A small-molecule ligand and the protein it binds are described below.
Small molecule (SMILES): CC(C)(O)C(=O)SCCNC(=O)CCNC(=O)[C@H](O)C(C)(C)COP(=O)(O)OP(=O)(O)OC[C@H]1O[C@@H](n2cnc3c(N)ncnc32)[C@H](O)[C@@H]1OP(=O)(O)O

Sequence of chain 1.A:
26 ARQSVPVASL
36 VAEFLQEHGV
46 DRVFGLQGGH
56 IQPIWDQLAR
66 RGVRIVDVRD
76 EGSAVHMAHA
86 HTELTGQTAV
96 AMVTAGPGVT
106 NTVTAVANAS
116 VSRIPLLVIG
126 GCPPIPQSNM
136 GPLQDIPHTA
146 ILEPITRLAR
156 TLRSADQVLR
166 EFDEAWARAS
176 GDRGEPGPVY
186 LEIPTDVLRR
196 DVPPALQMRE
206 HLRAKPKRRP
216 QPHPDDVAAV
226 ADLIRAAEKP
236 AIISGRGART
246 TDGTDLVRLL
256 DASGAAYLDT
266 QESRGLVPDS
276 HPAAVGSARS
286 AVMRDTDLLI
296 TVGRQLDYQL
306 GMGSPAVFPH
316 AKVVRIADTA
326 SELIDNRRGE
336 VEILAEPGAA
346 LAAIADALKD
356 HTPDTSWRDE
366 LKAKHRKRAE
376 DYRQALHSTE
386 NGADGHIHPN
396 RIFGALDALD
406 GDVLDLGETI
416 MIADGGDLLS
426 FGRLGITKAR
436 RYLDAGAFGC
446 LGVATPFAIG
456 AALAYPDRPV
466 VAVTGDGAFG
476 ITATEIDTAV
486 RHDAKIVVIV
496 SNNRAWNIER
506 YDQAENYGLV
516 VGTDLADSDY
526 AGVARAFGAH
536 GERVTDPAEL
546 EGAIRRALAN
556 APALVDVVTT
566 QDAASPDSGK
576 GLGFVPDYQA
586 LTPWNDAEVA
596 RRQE

Sequence of chain 1.B:
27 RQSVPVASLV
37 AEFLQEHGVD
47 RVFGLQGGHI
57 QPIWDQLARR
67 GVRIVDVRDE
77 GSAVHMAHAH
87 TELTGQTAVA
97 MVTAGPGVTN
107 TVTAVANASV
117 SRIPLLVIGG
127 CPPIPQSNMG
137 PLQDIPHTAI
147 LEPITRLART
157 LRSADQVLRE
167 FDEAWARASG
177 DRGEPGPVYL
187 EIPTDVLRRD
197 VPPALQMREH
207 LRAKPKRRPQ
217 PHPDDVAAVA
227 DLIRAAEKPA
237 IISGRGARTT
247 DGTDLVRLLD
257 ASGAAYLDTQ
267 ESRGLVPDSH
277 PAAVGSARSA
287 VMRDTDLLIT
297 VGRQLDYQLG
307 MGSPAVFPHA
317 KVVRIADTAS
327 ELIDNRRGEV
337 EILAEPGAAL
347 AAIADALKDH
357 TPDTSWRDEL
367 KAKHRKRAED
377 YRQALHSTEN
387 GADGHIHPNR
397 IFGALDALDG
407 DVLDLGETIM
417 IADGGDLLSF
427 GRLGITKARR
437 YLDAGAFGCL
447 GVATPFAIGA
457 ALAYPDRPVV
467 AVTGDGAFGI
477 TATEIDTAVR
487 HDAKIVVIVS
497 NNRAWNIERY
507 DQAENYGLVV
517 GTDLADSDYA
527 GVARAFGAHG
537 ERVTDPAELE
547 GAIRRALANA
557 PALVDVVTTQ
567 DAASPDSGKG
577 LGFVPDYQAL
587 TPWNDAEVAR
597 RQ

Binding-site contacts:
Ligand atom O1 contacts residue TPW1 of chain 1.C at 3.0 Å (h-bond).
Ligand atom O9A contacts residue SER285 of chain 1.A at 2.9 Å (h-bond).
Ligand atom O9P contacts residue GLN266 of chain 1.A at 2.9 Å (h-bond).
Ligand atom O1 contacts residue GLN139 of chain 1.B at 3.1 Å (h-bond).
Ligand atom C2 contacts residue GLU504 of chain 1.A at 3.1 Å.
Ligand atom P3B contacts residue SER285 of chain 1.A at 3.5 Å.
Ligand atom O5P contacts residue GLY444 of chain 1.A at 3.5 Å.
Ligand atom O2A contacts residue ARG428 of chain 1.A at 2.8 Å (salt-bridge).
Ligand atom N3A contacts residue SER282 of chain 1.A at 3.6 Å.
Ligand atom O4B contacts residue LEU429 of chain 1.A at 3.6 Å.
Ligand atom N7A contacts residue GLY281 of chain 1.A at 3.4 Å (h-bond).
Ligand atom O9P contacts residue GLN304 of chain 1.A at 3.5 Å (h-bond).
Ligand atom O4A contacts residue LYS575 of chain 1.A at 2.8 Å (salt-bridge).
Ligand atom N1A contacts residue TYR377 of chain 1.A at 3.5 Å.
Ligand atom CEP contacts residue GLN304 of chain 1.A at 3.5 Å.
Ligand atom C4A contacts residue SER282 of chain 1.A at 3.6 Å.
Ligand atom CAP contacts residue ASP572 of chain 1.A at 3.6 Å.
Ligand atom C8A contacts residue GLY281 of chain 1.A at 3.1 Å.
Ligand atom O9A contacts residue ARG373 of chain 1.A at 3.6 Å.
Ligand atom O2B contacts residue GLY281 of chain 1.A at 3.6 Å (h-bond).
Ligand atom S1P contacts residue TPW1 of chain 1.C at 3.7 Å.
Ligand atom O5A contacts residue ARG284 of chain 1.A at 3.0 Å (salt-bridge).
Ligand atom O3 contacts residue GLY53 of chain 1.B at 3.7 Å.
Ligand atom O7A contacts residue ARG373 of chain 1.A at 3.2 Å (salt-bridge).
Ligand atom C1 contacts residue TPW1 of chain 1.C at 3.3 Å.
Ligand atom O2B contacts residue ARG373 of chain 1.A at 3.6 Å.
Ligand atom C6P contacts residue LEU577 of chain 1.A at 3.6 Å (hydrophobic).
Ligand atom O2B contacts residue ALA283 of chain 1.A at 3.6 Å.
Ligand atom CAP contacts residue ARG428 of chain 1.A at 3.5 Å.
Ligand atom OAP contacts residue ASP572 of chain 1.A at 2.8 Å (salt-bridge).
Ligand atom O2B contacts residue SER282 of chain 1.A at 3.1 Å.
Ligand atom C6P contacts residue ASP572 of chain 1.A at 3.6 Å.
Ligand atom O2B contacts residue ARG284 of chain 1.A at 3.1 Å (salt-bridge).
Ligand atom C4 contacts residue LEU138 of chain 1.B at 3.5 Å (hydrophobic).
Ligand atom O3 contacts residue TPW1 of chain 1.C at 3.4 Å.
Ligand atom O3B contacts residue ARG373 of chain 1.A at 3.7 Å.
Ligand atom O9A contacts residue ARG284 of chain 1.A at 3.3 Å (salt-bridge).
Ligand atom O8A contacts residue SER285 of chain 1.A at 2.7 Å (h-bond).
Ligand atom O3A contacts residue ARG284 of chain 1.A at 3.3 Å.
Ligand atom O3 contacts residue GLY54 of chain 1.B at 3.0 Å (h-bond).